A small-molecule ligand and the protein it binds are described below.
Small molecule (SMILES): CC(C)CCC[C@@H](C)[C@H]1CC[C@H]2[C@@H]3CC=C4C[C@@H](O)CC[C@]4(C)[C@H]3CC[C@]12C

Binding-site contacts:
Ligand atom C12 contacts residue TRP415 of chain 1.A at 3.7 Å (hydrophobic).
Ligand atom C8 contacts residue TRP415 of chain 1.A at 4.4 Å (hydrophobic).
Ligand atom C7 contacts residue TRP415 of chain 1.A at 4.3 Å (hydrophobic).
Ligand atom C7 contacts residue THR412 of chain 1.A at 3.5 Å.
Ligand atom C11 contacts residue TRP415 of chain 1.A at 4.1 Å (hydrophobic).
Ligand atom C6 contacts residue TYR408 of chain 1.A at 3.9 Å (hydrophobic).
Ligand atom C10 contacts residue GLU411 of chain 1.A at 3.8 Å.
Ligand atom C4 contacts residue GLU411 of chain 1.A at 3.7 Å.
Ligand atom C8 contacts residue GLU411 of chain 1.A at 4.4 Å.
Ligand atom C26 contacts residue LEU60 of chain 1.A at 3.4 Å (hydrophobic).
Ligand atom C12 contacts residue MET57 of chain 1.A at 3.8 Å (hydrophobic).
Ligand atom C1 contacts residue VAL111 of chain 1.A at 3.8 Å (hydrophobic).
Ligand atom C3 contacts residue GLU411 of chain 1.A at 3.8 Å.
Ligand atom C11 contacts residue VAL111 of chain 1.A at 4.4 Å (hydrophobic).
Ligand atom C18 contacts residue LEU56 of chain 1.A at 4.3 Å (hydrophobic).
Ligand atom C27 contacts residue LEU60 of chain 1.A at 3.5 Å (hydrophobic).
Ligand atom C15 contacts residue TRP415 of chain 1.A at 4.2 Å (hydrophobic).
Ligand atom C21 contacts residue TRP415 of chain 1.A at 4.2 Å (hydrophobic).
Ligand atom C18 contacts residue LEU53 of chain 1.A at 4.3 Å (hydrophobic).
Ligand atom C16 contacts residue TRP415 of chain 1.A at 4.2 Å (hydrophobic).
Ligand atom C21 contacts residue MET57 of chain 1.A at 3.3 Å (hydrophobic).
Ligand atom C17 contacts residue TRP415 of chain 1.A at 4.0 Å (hydrophobic).
Ligand atom O1 contacts residue ASP407 of chain 1.A at 4.4 Å.
Ligand atom C7 contacts residue GLU411 of chain 1.A at 3.7 Å.
Ligand atom C9 contacts residue GLU411 of chain 1.A at 3.8 Å.
Ligand atom C6 contacts residue THR412 of chain 1.A at 3.5 Å.
Ligand atom C27 contacts residue LEU59 of chain 1.A at 4.3 Å (hydrophobic).
Ligand atom C21 contacts residue LEU56 of chain 1.A at 3.7 Å (hydrophobic).
Ligand atom C2 contacts residue GLU411 of chain 1.A at 4.4 Å.
Ligand atom C25 contacts residue LEU60 of chain 1.A at 3.5 Å (hydrophobic).
Ligand atom C9 contacts residue TRP415 of chain 1.A at 4.2 Å (hydrophobic).
Ligand atom C14 contacts residue TRP415 of chain 1.A at 3.9 Å (hydrophobic).
Ligand atom C1 contacts residue GLU411 of chain 1.A at 3.8 Å.
Ligand atom C11 contacts residue MET57 of chain 1.A at 3.8 Å (hydrophobic).
Ligand atom C5 contacts residue GLU411 of chain 1.A at 3.2 Å.
Ligand atom C22 contacts residue LEU60 of chain 1.A at 4.3 Å (hydrophobic).
Ligand atom C27 contacts residue LEU56 of chain 1.A at 3.8 Å (hydrophobic).
Ligand atom C6 contacts residue GLU411 of chain 1.A at 3.3 Å.
Ligand atom C20 contacts residue LEU56 of chain 1.A at 4.1 Å (hydrophobic).
Ligand atom C19 contacts residue LEU53 of chain 1.A at 4.2 Å (hydrophobic).

Sequence of chain 1.A:
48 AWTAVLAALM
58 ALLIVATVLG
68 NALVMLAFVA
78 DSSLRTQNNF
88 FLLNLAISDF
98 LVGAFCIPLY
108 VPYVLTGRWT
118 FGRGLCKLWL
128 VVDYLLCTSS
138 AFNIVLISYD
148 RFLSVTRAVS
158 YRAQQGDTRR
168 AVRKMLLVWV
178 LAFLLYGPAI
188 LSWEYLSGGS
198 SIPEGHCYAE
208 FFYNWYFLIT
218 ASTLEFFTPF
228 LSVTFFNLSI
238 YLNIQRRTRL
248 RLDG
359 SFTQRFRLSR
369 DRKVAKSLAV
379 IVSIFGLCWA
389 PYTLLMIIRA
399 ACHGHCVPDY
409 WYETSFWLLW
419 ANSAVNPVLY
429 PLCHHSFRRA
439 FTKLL